Binding-site contacts:
Ligand atom O7 contacts residue NAG1 of chain 5.K at 3.4 Å.
Ligand atom C2 contacts residue ASN96 of chain 5.F at 2.6 Å.
Ligand atom C8 contacts residue ASN77 of chain 5.F at 3.7 Å.
Ligand atom C8 contacts residue NAG1 of chain 5.K at 4.3 Å.
Ligand atom C1 contacts residue GLY75 of chain 5.F at 3.9 Å.
Ligand atom C4 contacts residue ASN96 of chain 5.F at 4.2 Å.
Ligand atom C3 contacts residue ASN96 of chain 5.F at 3.8 Å.
Ligand atom O7 contacts residue ASN96 of chain 5.F at 3.4 Å (h-bond).
Ligand atom C8 contacts residue LYS76 of chain 5.F at 4.0 Å.
Ligand atom C7 contacts residue ASN77 of chain 5.F at 3.8 Å.
Ligand atom N2 contacts residue GLY75 of chain 5.F at 2.6 Å (h-bond).
Ligand atom C7 contacts residue GLY75 of chain 5.F at 2.9 Å.
Ligand atom O5 contacts residue ASN96 of chain 5.F at 2.2 Å (h-bond).
Ligand atom C1 contacts residue ASN96 of chain 5.F at 1.4 Å.
Ligand atom C2 contacts residue GLY75 of chain 5.F at 3.8 Å.
Ligand atom C7 contacts residue NAG1 of chain 5.K at 4.3 Å.
Ligand atom O7 contacts residue GLY75 of chain 5.F at 4.0 Å.
Ligand atom C7 contacts residue ASN96 of chain 5.F at 3.5 Å.
Ligand atom C5 contacts residue ASN96 of chain 5.F at 3.5 Å.
Ligand atom C3 contacts residue GLY75 of chain 5.F at 4.4 Å.
Ligand atom O7 contacts residue ASN77 of chain 5.F at 3.4 Å (h-bond).
Ligand atom N2 contacts residue ASN96 of chain 5.F at 3.1 Å (h-bond).
Ligand atom C8 contacts residue GLY75 of chain 5.F at 2.5 Å.

The small molecule below binds the protein below.
Small molecule (SMILES): CC(=O)N[C@H]1[C@H](O[C@H]2[C@H](O)[C@@H](NC(C)=O)CO[C@@H]2CO)O[C@H](CO)[C@@H](O[C@@H]2O[C@H](CO)[C@@H](O)[C@H](O)[C@@H]2O)[C@@H]1O

Sequence of chain 5.F:
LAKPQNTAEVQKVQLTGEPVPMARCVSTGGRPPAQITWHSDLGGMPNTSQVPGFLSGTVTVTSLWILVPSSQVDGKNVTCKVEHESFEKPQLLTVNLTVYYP